This protein binds this small molecule.
Small molecule (SMILES): CC(C)c1nn(-c2c(Cl)cccc2Cl)c2nc(Cc3ccc(OCCO)cc3)[nH]c(=O)c12

Sequence of chain 1.B:
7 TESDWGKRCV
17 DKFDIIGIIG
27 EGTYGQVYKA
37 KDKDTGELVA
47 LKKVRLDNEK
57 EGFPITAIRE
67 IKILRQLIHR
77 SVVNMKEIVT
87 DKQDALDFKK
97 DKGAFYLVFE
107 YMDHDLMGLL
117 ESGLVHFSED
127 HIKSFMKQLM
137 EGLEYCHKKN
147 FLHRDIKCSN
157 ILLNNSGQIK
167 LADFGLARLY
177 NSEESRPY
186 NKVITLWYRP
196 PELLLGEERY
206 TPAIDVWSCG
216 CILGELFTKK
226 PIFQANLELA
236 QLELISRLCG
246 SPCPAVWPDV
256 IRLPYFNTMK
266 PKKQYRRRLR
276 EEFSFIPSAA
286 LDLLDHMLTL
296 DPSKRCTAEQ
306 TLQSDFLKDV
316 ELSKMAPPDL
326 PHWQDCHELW

Binding-site contacts:
Ligand atom C11 contacts residue LEU158 of chain 1.B at 3.9 Å (hydrophobic).
Ligand atom C3 contacts residue ILE25 of chain 1.B at 3.7 Å (hydrophobic).
Ligand atom C16 contacts residue VAL33 of chain 1.B at 3.6 Å (hydrophobic).
Ligand atom C16 contacts residue LYS48 of chain 1.B at 3.8 Å.
Ligand atom C13 contacts residue LEU158 of chain 1.B at 3.9 Å (hydrophobic).
Ligand atom C1 contacts residue ASN607 of chain 1.A at 3.5 Å.
Ligand atom C8 contacts residue ARG628 of chain 1.A at 3.5 Å.
Ligand atom C10 contacts residue MET108 of chain 1.B at 3.9 Å (hydrophobic).
Ligand atom C11 contacts residue MET108 of chain 1.B at 3.8 Å (hydrophobic).
Ligand atom C5 contacts residue ASP109 of chain 1.B at 3.2 Å.
Ligand atom C4 contacts residue ASP109 of chain 1.B at 3.6 Å.
Ligand atom C16 contacts residue PHE105 of chain 1.B at 3.6 Å (hydrophobic).
Ligand atom C5 contacts residue MET108 of chain 1.B at 3.4 Å (hydrophobic).
Ligand atom C5 contacts residue TYR107 of chain 1.B at 3.6 Å (hydrophobic).
Ligand atom C16 contacts residue ALA46 of chain 1.B at 3.6 Å (hydrophobic).
Ligand atom C2 contacts residue ARG628 of chain 1.A at 3.7 Å.
Ligand atom C12 contacts residue LEU158 of chain 1.B at 3.7 Å (hydrophobic).
Ligand atom C9 contacts residue MET108 of chain 1.B at 3.8 Å (hydrophobic).
Ligand atom C2 contacts residue ASN607 of chain 1.A at 3.8 Å.
Ligand atom C17 contacts residue PHE105 of chain 1.B at 3.9 Å (hydrophobic).
Ligand atom CL2 contacts residue ILE25 of chain 1.B at 3.6 Å.
Ligand atom C17 contacts residue VAL79 of chain 1.B at 3.8 Å (hydrophobic).
Ligand atom O3 contacts residue GLU106 of chain 1.B at 3.9 Å.
Ligand atom C9 contacts residue ASP111 of chain 1.B at 3.8 Å.
Ligand atom C10 contacts residue LEU158 of chain 1.B at 3.7 Å (hydrophobic).
Ligand atom O1 contacts residue ARG647 of chain 1.A at 2.8 Å (salt-bridge).
Ligand atom C2 contacts residue ILE25 of chain 1.B at 3.9 Å (hydrophobic).
Ligand atom C7 contacts residue ARG628 of chain 1.A at 3.5 Å.
Ligand atom C15 contacts residue ALA46 of chain 1.B at 3.6 Å (hydrophobic).
Ligand atom C4 contacts residue TYR107 of chain 1.B at 3.1 Å (hydrophobic).
Ligand atom O1 contacts residue ASN607 of chain 1.A at 3.0 Å (h-bond).
Ligand atom CL2 contacts residue GLY26 of chain 1.B at 3.7 Å.
Ligand atom N2 contacts residue LEU158 of chain 1.B at 3.6 Å.
Ligand atom O3 contacts residue TYR107 of chain 1.B at 3.9 Å.
Ligand atom CL1 contacts residue ALA168 of chain 1.B at 3.8 Å.
Ligand atom C9 contacts residue HIS110 of chain 1.B at 3.8 Å.
Ligand atom C8 contacts residue ILE25 of chain 1.B at 3.7 Å (hydrophobic).
Ligand atom N1 contacts residue MET108 of chain 1.B at 3.0 Å (h-bond).
Ligand atom O3 contacts residue MET108 of chain 1.B at 3.0 Å (h-bond).
Ligand atom O2 contacts residue ILE25 of chain 1.B at 3.8 Å.

Sequence of chain 1.A:
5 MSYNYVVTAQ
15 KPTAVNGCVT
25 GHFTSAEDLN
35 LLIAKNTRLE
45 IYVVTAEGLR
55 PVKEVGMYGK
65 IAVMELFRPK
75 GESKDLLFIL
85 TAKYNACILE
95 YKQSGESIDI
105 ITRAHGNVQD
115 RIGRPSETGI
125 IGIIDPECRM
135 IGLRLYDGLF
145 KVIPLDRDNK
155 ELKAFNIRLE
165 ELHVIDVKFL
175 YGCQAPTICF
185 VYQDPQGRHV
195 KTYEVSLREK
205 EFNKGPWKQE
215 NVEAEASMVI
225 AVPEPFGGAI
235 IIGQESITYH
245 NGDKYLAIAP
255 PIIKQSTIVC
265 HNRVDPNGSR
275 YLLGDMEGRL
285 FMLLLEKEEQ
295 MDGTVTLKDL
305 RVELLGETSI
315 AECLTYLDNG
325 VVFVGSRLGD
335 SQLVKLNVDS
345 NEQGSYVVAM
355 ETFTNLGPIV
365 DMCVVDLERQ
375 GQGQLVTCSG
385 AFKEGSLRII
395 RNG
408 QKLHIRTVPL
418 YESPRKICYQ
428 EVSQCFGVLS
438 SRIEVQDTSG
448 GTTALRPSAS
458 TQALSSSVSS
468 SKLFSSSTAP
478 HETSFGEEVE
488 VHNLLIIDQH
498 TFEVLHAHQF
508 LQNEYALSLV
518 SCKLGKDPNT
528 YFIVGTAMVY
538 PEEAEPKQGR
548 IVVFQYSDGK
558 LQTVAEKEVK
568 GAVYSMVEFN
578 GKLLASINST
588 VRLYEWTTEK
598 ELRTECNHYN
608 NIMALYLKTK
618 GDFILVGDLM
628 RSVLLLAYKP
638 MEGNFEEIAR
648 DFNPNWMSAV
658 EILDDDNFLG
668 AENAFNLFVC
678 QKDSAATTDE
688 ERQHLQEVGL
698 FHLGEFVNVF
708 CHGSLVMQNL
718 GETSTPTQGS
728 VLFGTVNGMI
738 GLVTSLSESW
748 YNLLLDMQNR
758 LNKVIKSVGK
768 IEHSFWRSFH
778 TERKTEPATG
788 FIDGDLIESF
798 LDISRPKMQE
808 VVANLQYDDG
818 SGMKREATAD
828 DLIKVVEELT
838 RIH